Sequence of chain 1.A:
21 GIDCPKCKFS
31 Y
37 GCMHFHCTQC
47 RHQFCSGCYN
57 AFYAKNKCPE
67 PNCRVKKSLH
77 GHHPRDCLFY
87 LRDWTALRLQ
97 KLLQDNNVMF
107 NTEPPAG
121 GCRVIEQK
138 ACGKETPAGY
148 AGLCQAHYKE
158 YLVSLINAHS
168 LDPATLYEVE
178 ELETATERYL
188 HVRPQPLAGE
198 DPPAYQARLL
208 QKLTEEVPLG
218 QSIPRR

Binding-site contacts:
Ligand atom C16 contacts residue HIS40 of chain 1.A at 3.6 Å.
Ligand atom C7 contacts residue GLY37 of chain 1.A at 3.3 Å.
Ligand atom C7 contacts residue ARG88 of chain 1.A at 4.0 Å.
Ligand atom O4 contacts residue PHE85 of chain 1.A at 3.5 Å.
Ligand atom C8 contacts residue CYS38 of chain 1.A at 4.2 Å (hydrophobic).
Ligand atom C12 contacts residue CYS38 of chain 1.A at 3.7 Å (hydrophobic).
Ligand atom C12 contacts residue HIS40 of chain 1.A at 4.3 Å.
Ligand atom O3 contacts residue ARG88 of chain 1.A at 2.9 Å (salt-bridge).
Ligand atom C12 contacts residue MET39 of chain 1.A at 4.2 Å (hydrophobic).
Ligand atom O4 contacts residue ARG88 of chain 1.A at 2.9 Å (salt-bridge).
Ligand atom C17 contacts residue CYS38 of chain 1.A at 4.2 Å (hydrophobic).
Ligand atom C16 contacts residue CYS38 of chain 1.A at 4.3 Å (hydrophobic).
Ligand atom C7 contacts residue CYS38 of chain 1.A at 3.9 Å (hydrophobic).
Ligand atom C10 contacts residue CYS38 of chain 1.A at 1.8 Å (hydrophobic).
Ligand atom O3 contacts residue GLY37 of chain 1.A at 4.1 Å.
Ligand atom C11 contacts residue MET39 of chain 1.A at 4.4 Å (hydrophobic).
Ligand atom C15 contacts residue HIS40 of chain 1.A at 3.9 Å.
Ligand atom C11 contacts residue HIS40 of chain 1.A at 4.0 Å.
Ligand atom O3 contacts residue CYS38 of chain 1.A at 3.4 Å.
Ligand atom C4 contacts residue ARG88 of chain 1.A at 3.6 Å.
Ligand atom O1 contacts residue ARG88 of chain 1.A at 4.3 Å.
Ligand atom O1 contacts residue CYS38 of chain 1.A at 3.9 Å.
Ligand atom C14 contacts residue HIS40 of chain 1.A at 3.6 Å.
Ligand atom C17 contacts residue MET39 of chain 1.A at 3.8 Å (hydrophobic).
Ligand atom C11 contacts residue CYS38 of chain 1.A at 2.6 Å (hydrophobic).
Ligand atom C9 contacts residue CYS38 of chain 1.A at 2.7 Å (hydrophobic).
Ligand atom C15 contacts residue PHE58 of chain 1.A at 3.6 Å (hydrophobic).
Ligand atom C17 contacts residue ARG88 of chain 1.A at 3.7 Å.
Ligand atom C15 contacts residue LEU75 of chain 1.A at 4.0 Å (hydrophobic).
Ligand atom C13 contacts residue HIS40 of chain 1.A at 4.2 Å.
Ligand atom O3 contacts residue HIS40 of chain 1.A at 4.3 Å.
Ligand atom O3 contacts residue MET39 of chain 1.A at 2.8 Å (h-bond).
Ligand atom O1 contacts residue GLY37 of chain 1.A at 4.1 Å.
Ligand atom C14 contacts residue CYS38 of chain 1.A at 3.1 Å (hydrophobic).
Ligand atom C5 contacts residue ARG88 of chain 1.A at 4.2 Å.
Ligand atom C13 contacts residue PHE58 of chain 1.A at 3.8 Å (hydrophobic).
Ligand atom C2 contacts residue ARG88 of chain 1.A at 4.4 Å.
Ligand atom C10 contacts residue MET39 of chain 1.A at 4.0 Å (hydrophobic).
Ligand atom C16 contacts residue LEU75 of chain 1.A at 3.9 Å (hydrophobic).
Ligand atom C6 contacts residue ARG88 of chain 1.A at 3.6 Å.

The small molecule below binds the protein below.
Small molecule (SMILES): COc1ccccc1C(=O)CCc1ccccc1C(=O)O